Sequence of chain 1.Y:
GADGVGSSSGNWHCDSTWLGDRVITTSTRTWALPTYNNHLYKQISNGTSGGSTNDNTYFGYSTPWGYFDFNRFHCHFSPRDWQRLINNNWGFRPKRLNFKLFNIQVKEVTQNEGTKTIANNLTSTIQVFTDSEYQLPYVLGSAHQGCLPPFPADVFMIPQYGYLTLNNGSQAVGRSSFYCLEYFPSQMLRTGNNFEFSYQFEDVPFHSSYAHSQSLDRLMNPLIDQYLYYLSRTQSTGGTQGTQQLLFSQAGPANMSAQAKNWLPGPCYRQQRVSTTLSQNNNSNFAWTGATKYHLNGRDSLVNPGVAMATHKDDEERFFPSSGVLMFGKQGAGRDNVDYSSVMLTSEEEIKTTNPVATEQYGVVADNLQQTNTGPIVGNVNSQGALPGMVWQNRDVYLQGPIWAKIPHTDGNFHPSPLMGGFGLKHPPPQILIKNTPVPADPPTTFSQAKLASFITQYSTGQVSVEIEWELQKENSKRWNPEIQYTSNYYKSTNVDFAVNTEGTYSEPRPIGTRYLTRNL

Binding-site contacts:
Ligand atom N9 contacts residue PRO416 of chain 1.W at 4.3 Å.
Ligand atom OP1 contacts residue DC1 of chain 1.AD at 2.5 Å (h-bond).
Ligand atom C8 contacts residue PRO416 of chain 1.W at 4.5 Å (hydrophobic).
Ligand atom C5 contacts residue HIS415 of chain 1.W at 4.3 Å.
Ligand atom C2 contacts residue GLY424 of chain 1.W at 4.1 Å.
Ligand atom N6 contacts residue PRO416 of chain 1.W at 2.8 Å (h-bond).
Ligand atom O5' contacts residue DC1 of chain 1.AD at 2.5 Å (h-bond).
Ligand atom C2' contacts residue PRO416 of chain 1.W at 4.5 Å (hydrophobic).
Ligand atom P contacts residue DC1 of chain 1.AD at 1.6 Å.
Ligand atom N7 contacts residue PRO416 of chain 1.W at 3.7 Å.
Ligand atom C6 contacts residue PRO205 of chain 1.W at 3.9 Å (hydrophobic).
Ligand atom O4' contacts residue DC1 of chain 1.AD at 4.2 Å.
Ligand atom C6 contacts residue PRO416 of chain 1.W at 2.9 Å (hydrophobic).
Ligand atom N3 contacts residue PRO205 of chain 1.W at 4.4 Å.
Ligand atom N6 contacts residue ASN394 of chain 1.W at 4.3 Å.
Ligand atom C4 contacts residue PRO416 of chain 1.W at 4.0 Å (hydrophobic).
Ligand atom OP2 contacts residue ASP411 of chain 1.Y at 4.2 Å.
Ligand atom N1 contacts residue PRO205 of chain 1.W at 4.0 Å.
Ligand atom OP2 contacts residue DC1 of chain 1.AD at 2.5 Å (h-bond).
Ligand atom C2 contacts residue PRO205 of chain 1.W at 4.0 Å (hydrophobic).
Ligand atom C5' contacts residue DC1 of chain 1.AD at 3.8 Å.
Ligand atom C8 contacts residue HIS415 of chain 1.W at 3.3 Å.
Ligand atom N6 contacts residue SER417 of chain 1.W at 3.5 Å.
Ligand atom N7 contacts residue HIS415 of chain 1.W at 3.0 Å (h-bond).
Ligand atom C5 contacts residue PRO416 of chain 1.W at 3.2 Å (hydrophobic).
Ligand atom C2 contacts residue PRO416 of chain 1.W at 4.2 Å (hydrophobic).
Ligand atom N3 contacts residue PRO416 of chain 1.W at 4.1 Å.
Ligand atom C5 contacts residue PRO205 of chain 1.W at 4.2 Å (hydrophobic).
Ligand atom N1 contacts residue PRO416 of chain 1.W at 3.4 Å (h-bond).
Ligand atom N6 contacts residue PRO205 of chain 1.W at 4.2 Å.
Ligand atom N1 contacts residue GLY424 of chain 1.W at 3.9 Å.

The protein below binds the small molecule below.
Small molecule (SMILES): Nc1ncnc2c1ncn2[C@H]1C[C@H](O)[C@@H](COP(=O)(O)O)O1

Sequence of chain 1.W:
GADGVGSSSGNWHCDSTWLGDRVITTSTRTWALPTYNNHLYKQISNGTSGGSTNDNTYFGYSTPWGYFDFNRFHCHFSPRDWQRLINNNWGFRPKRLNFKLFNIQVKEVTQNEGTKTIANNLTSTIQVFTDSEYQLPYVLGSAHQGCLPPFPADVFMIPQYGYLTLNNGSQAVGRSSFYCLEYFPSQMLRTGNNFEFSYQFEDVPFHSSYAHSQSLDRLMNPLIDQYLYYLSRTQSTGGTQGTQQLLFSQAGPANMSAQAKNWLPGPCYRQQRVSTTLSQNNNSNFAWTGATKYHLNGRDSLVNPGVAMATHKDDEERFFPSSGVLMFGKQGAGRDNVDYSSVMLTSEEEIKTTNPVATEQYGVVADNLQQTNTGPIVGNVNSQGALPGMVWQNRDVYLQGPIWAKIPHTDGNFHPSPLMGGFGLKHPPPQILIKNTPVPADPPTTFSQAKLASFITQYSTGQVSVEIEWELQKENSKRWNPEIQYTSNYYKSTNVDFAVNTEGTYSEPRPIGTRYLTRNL